Sequence of chain 1.A:
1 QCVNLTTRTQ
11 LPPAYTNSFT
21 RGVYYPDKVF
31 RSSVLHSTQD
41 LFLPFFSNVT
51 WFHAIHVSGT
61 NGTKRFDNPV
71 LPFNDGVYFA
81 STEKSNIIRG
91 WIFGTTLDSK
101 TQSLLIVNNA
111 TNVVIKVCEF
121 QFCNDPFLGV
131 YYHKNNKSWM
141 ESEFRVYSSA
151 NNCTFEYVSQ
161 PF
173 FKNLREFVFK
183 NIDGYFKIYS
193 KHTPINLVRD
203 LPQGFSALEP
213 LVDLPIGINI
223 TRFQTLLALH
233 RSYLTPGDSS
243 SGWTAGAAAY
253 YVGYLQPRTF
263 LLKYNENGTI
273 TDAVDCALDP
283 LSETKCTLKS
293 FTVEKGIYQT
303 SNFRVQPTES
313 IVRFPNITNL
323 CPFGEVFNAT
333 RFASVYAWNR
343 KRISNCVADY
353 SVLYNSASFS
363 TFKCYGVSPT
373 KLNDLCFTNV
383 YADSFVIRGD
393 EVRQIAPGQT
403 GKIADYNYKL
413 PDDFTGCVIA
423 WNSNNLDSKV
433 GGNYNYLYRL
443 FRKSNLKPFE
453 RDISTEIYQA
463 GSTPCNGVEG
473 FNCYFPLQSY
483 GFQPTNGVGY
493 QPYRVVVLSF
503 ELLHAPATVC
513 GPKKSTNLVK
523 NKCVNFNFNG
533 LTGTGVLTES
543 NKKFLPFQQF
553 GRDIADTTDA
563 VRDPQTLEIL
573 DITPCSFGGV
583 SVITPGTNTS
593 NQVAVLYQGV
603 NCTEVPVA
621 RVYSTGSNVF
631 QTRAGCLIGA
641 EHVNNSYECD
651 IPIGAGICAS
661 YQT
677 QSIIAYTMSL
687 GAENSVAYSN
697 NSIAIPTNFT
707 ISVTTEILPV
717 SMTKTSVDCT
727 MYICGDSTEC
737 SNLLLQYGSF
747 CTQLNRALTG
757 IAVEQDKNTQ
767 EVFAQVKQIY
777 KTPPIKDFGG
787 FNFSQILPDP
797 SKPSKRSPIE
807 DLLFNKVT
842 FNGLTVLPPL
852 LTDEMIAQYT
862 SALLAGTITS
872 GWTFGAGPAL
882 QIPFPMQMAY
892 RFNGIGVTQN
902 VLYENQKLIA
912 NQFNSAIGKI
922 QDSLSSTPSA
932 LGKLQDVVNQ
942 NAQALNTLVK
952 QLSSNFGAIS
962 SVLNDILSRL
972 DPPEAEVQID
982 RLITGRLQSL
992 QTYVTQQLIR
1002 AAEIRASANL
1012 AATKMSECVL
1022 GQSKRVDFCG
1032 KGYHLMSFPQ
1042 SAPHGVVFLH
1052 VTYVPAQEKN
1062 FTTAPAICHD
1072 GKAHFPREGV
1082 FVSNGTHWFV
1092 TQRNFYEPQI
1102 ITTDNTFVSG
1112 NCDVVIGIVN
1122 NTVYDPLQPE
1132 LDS

A small-molecule ligand and the protein it binds are described below.
Small molecule (SMILES): CC(=O)N[C@@H]1[C@@H](O)[C@H](O)[C@@H](CO)O[C@H]1O

Binding-site contacts:
Ligand atom C5 contacts residue ASN644 of chain 1.A at 3.7 Å.
Ligand atom C3 contacts residue ASN644 of chain 1.A at 3.8 Å.
Ligand atom C1 contacts residue ASN644 of chain 1.A at 1.4 Å.
Ligand atom O7 contacts residue ASN644 of chain 1.A at 4.0 Å.
Ligand atom N2 contacts residue ASN644 of chain 1.A at 2.9 Å (h-bond).
Ligand atom C2 contacts residue ASN644 of chain 1.A at 2.5 Å.
Ligand atom C8 contacts residue HIS642 of chain 1.A at 3.3 Å.
Ligand atom C8 contacts residue VAL643 of chain 1.A at 4.4 Å (hydrophobic).
Ligand atom C8 contacts residue ASN644 of chain 1.A at 4.2 Å.
Ligand atom O5 contacts residue ASN644 of chain 1.A at 2.4 Å (h-bond).
Ligand atom C7 contacts residue ASN644 of chain 1.A at 3.7 Å.
Ligand atom C4 contacts residue ASN644 of chain 1.A at 4.2 Å.
Ligand atom C7 contacts residue HIS642 of chain 1.A at 4.5 Å.